A protein and the small-molecule ligand that binds it are described below.
Small molecule (SMILES): C[C@@H](O)[C@@H](C)O

Binding-site contacts:
Ligand atom O5 contacts residue TRP395 of chain 10.B at 3.6 Å.
Ligand atom C2 contacts residue ARG387 of chain 10.B at 4.3 Å.
Ligand atom C4 contacts residue ARG387 of chain 10.B at 4.0 Å.
Ligand atom O5 contacts residue ARG387 of chain 10.B at 3.0 Å (salt-bridge).
Ligand atom C2 contacts residue TRP395 of chain 10.B at 3.7 Å (hydrophobic).
Ligand atom C3 contacts residue TRP395 of chain 10.B at 3.5 Å (hydrophobic).
Ligand atom C4 contacts residue TRP395 of chain 10.B at 3.7 Å (hydrophobic).
Ligand atom C1 contacts residue ARG387 of chain 10.B at 4.4 Å.

Sequence of chain 10.B:
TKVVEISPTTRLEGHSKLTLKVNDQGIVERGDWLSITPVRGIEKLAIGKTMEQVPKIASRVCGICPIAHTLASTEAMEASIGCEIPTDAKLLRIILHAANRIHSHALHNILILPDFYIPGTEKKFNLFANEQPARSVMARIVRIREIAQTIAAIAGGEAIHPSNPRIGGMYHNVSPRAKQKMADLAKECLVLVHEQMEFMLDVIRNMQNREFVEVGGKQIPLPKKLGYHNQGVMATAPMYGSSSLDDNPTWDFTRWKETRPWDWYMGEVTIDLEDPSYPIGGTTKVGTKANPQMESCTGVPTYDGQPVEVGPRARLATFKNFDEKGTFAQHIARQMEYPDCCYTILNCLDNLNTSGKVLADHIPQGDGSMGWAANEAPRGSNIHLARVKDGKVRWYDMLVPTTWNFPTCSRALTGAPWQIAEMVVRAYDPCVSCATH